Binding-site contacts:
Ligand atom F3 contacts residue ALA150 of chain 58.A at 3.0 Å.
Ligand atom F3 contacts residue SER175 of chain 58.A at 2.8 Å.
Ligand atom C3B contacts residue MET224 of chain 58.A at 3.6 Å (hydrophobic).
Ligand atom CM3 contacts residue ASN219 of chain 58.A at 3.5 Å.
Ligand atom C3A contacts residue PHE186 of chain 58.A at 3.1 Å (hydrophobic).
Ligand atom N3A contacts residue PHE186 of chain 58.A at 3.1 Å.
Ligand atom N1A contacts residue PRO174 of chain 58.A at 3.5 Å.
Ligand atom CM4 contacts residue PHE186 of chain 58.A at 3.5 Å (hydrophobic).
Ligand atom CM6 contacts residue VAL191 of chain 58.A at 3.7 Å (hydrophobic).
Ligand atom C4 contacts residue LEU106 of chain 58.A at 3.3 Å (hydrophobic).
Ligand atom O1A contacts residue PHE186 of chain 58.A at 3.4 Å.
Ligand atom C3 contacts residue LEU106 of chain 58.A at 3.4 Å (hydrophobic).
Ligand atom F1 contacts residue MET224 of chain 58.A at 3.7 Å.
Ligand atom CM2 contacts residue MET224 of chain 58.A at 3.5 Å (hydrophobic).
Ligand atom C3C contacts residue TYR128 of chain 58.A at 3.1 Å (hydrophobic).
Ligand atom C1C contacts residue TYR197 of chain 58.A at 3.7 Å (hydrophobic).
Ligand atom C2A contacts residue TYR152 of chain 58.A at 3.5 Å (hydrophobic).
Ligand atom C5B contacts residue TYR152 of chain 58.A at 3.4 Å (hydrophobic).
Ligand atom F2 contacts residue VAL176 of chain 58.A at 2.7 Å.
Ligand atom C4 contacts residue TYR197 of chain 58.A at 3.7 Å (hydrophobic).
Ligand atom F3 contacts residue TYR152 of chain 58.A at 3.6 Å.
Ligand atom F2 contacts residue PHE186 of chain 58.A at 3.1 Å.
Ligand atom N1A contacts residue ALA24 of chain 58.C at 3.3 Å.
Ligand atom C2A contacts residue PHE186 of chain 58.A at 3.3 Å (hydrophobic).
Ligand atom C6B contacts residue TYR152 of chain 58.A at 3.6 Å (hydrophobic).
Ligand atom O1A contacts residue PRO174 of chain 58.A at 3.4 Å.
Ligand atom C1C contacts residue TYR128 of chain 58.A at 3.3 Å (hydrophobic).
Ligand atom CM6 contacts residue TYR152 of chain 58.A at 3.4 Å (hydrophobic).
Ligand atom CM2 contacts residue TYR128 of chain 58.A at 3.4 Å (hydrophobic).
Ligand atom CM4 contacts residue VAL176 of chain 58.A at 3.7 Å (hydrophobic).
Ligand atom O1A contacts residue ALA24 of chain 58.C at 3.4 Å.
Ligand atom CM4 contacts residue ALA150 of chain 58.A at 3.7 Å (hydrophobic).
Ligand atom F3 contacts residue VAL176 of chain 58.A at 3.6 Å.
Ligand atom N1A contacts residue PHE186 of chain 58.A at 3.5 Å.
Ligand atom O1 contacts residue MET221 of chain 58.A at 3.7 Å.
Ligand atom F3 contacts residue PRO174 of chain 58.A at 3.1 Å.
Ligand atom C2C contacts residue TYR128 of chain 58.A at 3.2 Å (hydrophobic).
Ligand atom N3A contacts residue TYR152 of chain 58.A at 3.5 Å.
Ligand atom C4B contacts residue TYR152 of chain 58.A at 3.6 Å (hydrophobic).
Ligand atom F1 contacts residue PHE186 of chain 58.A at 3.3 Å.

Sequence of chain 59.C:
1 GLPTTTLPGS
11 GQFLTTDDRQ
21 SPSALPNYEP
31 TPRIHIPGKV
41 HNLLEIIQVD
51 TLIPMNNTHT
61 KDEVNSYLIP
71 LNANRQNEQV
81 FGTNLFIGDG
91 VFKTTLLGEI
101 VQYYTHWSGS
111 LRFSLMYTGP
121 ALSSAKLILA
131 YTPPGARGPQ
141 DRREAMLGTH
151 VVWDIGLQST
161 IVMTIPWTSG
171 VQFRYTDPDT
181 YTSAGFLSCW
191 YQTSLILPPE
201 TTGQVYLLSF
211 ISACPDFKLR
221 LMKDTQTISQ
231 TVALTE

Sequence of chain 58.A:
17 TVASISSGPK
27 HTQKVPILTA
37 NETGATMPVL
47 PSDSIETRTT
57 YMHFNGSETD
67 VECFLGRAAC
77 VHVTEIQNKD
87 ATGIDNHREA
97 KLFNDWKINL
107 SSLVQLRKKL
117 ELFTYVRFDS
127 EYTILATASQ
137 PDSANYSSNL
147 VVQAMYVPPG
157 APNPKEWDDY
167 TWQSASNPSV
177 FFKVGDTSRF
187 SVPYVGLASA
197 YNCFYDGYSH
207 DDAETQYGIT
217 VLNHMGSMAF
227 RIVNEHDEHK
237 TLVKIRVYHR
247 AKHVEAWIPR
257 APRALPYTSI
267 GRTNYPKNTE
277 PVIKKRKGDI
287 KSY

This protein binds this small molecule.
Small molecule (SMILES): Cc1cc(CCCOc2c(C)cc(-c3noc(C(F)(F)F)n3)cc2C)on1

Sequence of chain 58.C:
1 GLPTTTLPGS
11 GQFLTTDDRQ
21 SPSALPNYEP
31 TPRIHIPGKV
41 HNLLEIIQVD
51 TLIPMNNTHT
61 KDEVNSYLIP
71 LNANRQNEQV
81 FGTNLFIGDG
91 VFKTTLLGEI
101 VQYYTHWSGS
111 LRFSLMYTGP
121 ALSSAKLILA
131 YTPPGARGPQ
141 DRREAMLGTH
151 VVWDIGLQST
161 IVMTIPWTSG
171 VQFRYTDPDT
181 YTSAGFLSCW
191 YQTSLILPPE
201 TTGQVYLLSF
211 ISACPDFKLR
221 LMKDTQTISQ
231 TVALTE